Sequence of chain 1.B:
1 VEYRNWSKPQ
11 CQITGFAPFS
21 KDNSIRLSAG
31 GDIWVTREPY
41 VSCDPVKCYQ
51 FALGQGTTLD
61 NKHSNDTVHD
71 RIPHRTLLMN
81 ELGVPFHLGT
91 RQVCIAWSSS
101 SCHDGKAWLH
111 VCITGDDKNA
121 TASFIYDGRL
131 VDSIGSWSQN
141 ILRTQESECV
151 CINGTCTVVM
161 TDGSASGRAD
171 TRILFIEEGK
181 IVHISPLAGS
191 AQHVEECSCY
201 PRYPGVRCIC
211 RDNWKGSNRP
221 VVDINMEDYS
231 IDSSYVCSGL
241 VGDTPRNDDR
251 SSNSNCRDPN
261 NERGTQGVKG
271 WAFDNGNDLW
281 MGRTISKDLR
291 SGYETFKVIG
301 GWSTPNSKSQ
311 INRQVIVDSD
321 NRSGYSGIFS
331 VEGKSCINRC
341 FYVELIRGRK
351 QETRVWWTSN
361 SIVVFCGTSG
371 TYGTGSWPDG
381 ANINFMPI

Sequence of chain 2.A:
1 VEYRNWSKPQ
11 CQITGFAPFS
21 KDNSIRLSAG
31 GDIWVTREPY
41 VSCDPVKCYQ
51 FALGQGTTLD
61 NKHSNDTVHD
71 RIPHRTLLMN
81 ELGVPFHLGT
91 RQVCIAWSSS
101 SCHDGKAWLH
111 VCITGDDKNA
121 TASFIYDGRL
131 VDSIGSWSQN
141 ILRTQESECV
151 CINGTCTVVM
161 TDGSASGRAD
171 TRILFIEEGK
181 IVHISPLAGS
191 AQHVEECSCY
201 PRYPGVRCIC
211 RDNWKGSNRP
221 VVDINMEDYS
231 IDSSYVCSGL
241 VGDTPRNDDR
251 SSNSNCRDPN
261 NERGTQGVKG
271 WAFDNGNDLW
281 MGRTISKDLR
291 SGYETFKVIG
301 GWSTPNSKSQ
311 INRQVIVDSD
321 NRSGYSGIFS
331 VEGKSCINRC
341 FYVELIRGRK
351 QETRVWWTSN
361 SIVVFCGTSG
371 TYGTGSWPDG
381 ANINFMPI

Binding-site contacts:
Ligand atom C1 contacts residue TRP356 of chain 1.B at 3.7 Å (hydrophobic).
Ligand atom O4 contacts residue TRP356 of chain 1.B at 4.3 Å.
Ligand atom C5 contacts residue TRP356 of chain 1.B at 3.9 Å (hydrophobic).
Ligand atom N2 contacts residue ASN65 of chain 1.B at 3.3 Å (h-bond).
Ligand atom C3 contacts residue TRP356 of chain 1.B at 3.6 Å (hydrophobic).
Ligand atom C1 contacts residue ASN65 of chain 1.B at 1.5 Å.
Ligand atom C8 contacts residue ILE388 of chain 1.B at 4.0 Å (hydrophobic).
Ligand atom C5 contacts residue ASN65 of chain 1.B at 3.6 Å.
Ligand atom C4 contacts residue ASN65 of chain 1.B at 4.2 Å.
Ligand atom C7 contacts residue TRP356 of chain 1.B at 3.7 Å (hydrophobic).
Ligand atom C8 contacts residue TRP356 of chain 1.B at 3.7 Å (hydrophobic).
Ligand atom O4 contacts residue ASN382 of chain 2.A at 3.7 Å.
Ligand atom C6 contacts residue ASN65 of chain 1.B at 4.5 Å.
Ligand atom O7 contacts residue TRP356 of chain 1.B at 3.4 Å.
Ligand atom C4 contacts residue TRP356 of chain 1.B at 4.4 Å (hydrophobic).
Ligand atom C2 contacts residue ASN65 of chain 1.B at 4.3 Å.
Ligand atom C7 contacts residue ASN65 of chain 1.B at 3.4 Å.
Ligand atom O3 contacts residue ASN382 of chain 2.A at 3.7 Å.
Ligand atom O3 contacts residue TRP356 of chain 1.B at 3.9 Å.
Ligand atom N2 contacts residue TRP356 of chain 1.B at 3.6 Å.
Ligand atom C2 contacts residue ASN65 of chain 1.B at 2.7 Å.
Ligand atom O7 contacts residue ASN65 of chain 1.B at 2.8 Å (h-bond).
Ligand atom O4 contacts residue PHE385 of chain 2.A at 4.0 Å.
Ligand atom O5 contacts residue TRP356 of chain 1.B at 4.0 Å.
Ligand atom C2 contacts residue TRP356 of chain 1.B at 4.2 Å (hydrophobic).
Ligand atom O2 contacts residue ASN65 of chain 1.B at 3.2 Å (h-bond).
Ligand atom O5 contacts residue ASN65 of chain 1.B at 2.1 Å (h-bond).
Ligand atom C3 contacts residue ASN65 of chain 1.B at 3.9 Å.
Ligand atom O3 contacts residue PHE385 of chain 2.A at 3.5 Å.

The protein below binds the small molecule below.
Small molecule (SMILES): CC(=O)N[C@H]1[C@H](O[C@H]2[C@H](O)[C@@H](NC(C)=O)CO[C@@H]2CO[C@H]2O[C@@H](C)[C@@H](O)[C@@H](O)[C@@H]2O)O[C@H](CO)[C@@H](O[C@@H]2O[C@H](CO)[C@@H](O)[C@H](O)[C@@H]2O)[C@@H]1O